Sequence of chain 1.IA:
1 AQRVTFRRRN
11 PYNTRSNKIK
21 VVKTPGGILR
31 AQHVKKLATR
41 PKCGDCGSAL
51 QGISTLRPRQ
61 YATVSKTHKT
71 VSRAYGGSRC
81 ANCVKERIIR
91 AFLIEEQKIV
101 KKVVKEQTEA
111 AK

Binding-site contacts:
Ligand atom O23 contacts residue PAR1 of chain 1.RF at 2.5 Å (h-bond).
Ligand atom C24 contacts residue PAR1 of chain 1.RF at 4.4 Å.
Ligand atom C54 contacts residue GLN60 of chain 1.IA at 4.3 Å.
Ligand atom O33 contacts residue PAR1 of chain 1.RF at 4.5 Å.
Ligand atom C23 contacts residue PAR1 of chain 1.RF at 3.5 Å.
Ligand atom C13 contacts residue PAR1 of chain 1.RF at 4.4 Å.
Ligand atom O62 contacts residue PAR1 of chain 1.RF at 3.8 Å.
Ligand atom O34 contacts residue GLN60 of chain 1.IA at 3.7 Å.
Ligand atom O44 contacts residue GLN60 of chain 1.IA at 4.0 Å.
Ligand atom N24 contacts residue PAR1 of chain 1.RF at 3.2 Å (h-bond).
Ligand atom C44 contacts residue GLN60 of chain 1.IA at 3.3 Å.
Ligand atom C34 contacts residue GLN60 of chain 1.IA at 3.8 Å.

A small-molecule ligand and the protein it binds are described below.
Small molecule (SMILES): NC[C@@H]1O[C@H](O[C@H]2[C@@H](O)[C@H](O[C@@H]3[C@@H](O)[C@H](N)C[C@H](N)[C@H]3O[C@H]3O[C@H](CO)[C@@H](O)[C@H](O)[C@H]3N)O[C@@H]2CO)[C@H](N)[C@@H](O)[C@@H]1O